Sequence of chain 1.B:
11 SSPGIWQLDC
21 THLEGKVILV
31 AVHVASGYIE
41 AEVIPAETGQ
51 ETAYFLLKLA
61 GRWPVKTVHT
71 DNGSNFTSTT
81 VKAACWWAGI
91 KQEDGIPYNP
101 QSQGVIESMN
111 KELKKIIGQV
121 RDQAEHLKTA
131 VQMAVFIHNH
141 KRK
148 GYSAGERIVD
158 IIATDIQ

Sequence of chain 1.A:
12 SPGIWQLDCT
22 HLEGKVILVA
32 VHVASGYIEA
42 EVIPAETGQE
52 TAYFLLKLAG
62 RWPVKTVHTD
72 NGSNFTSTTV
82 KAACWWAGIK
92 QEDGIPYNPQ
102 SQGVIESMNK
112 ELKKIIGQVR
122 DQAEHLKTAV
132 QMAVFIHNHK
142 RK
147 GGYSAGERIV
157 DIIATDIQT

A protein and the small-molecule ligand that binds it are described below.
Small molecule (SMILES): O=C1Cc2ccccc2/C1=C\c1ccc2c(c1C(=O)O)OCO2

Binding-site contacts:
Ligand atom C16 contacts residue GLU125 of chain 1.A at 3.5 Å.
Ligand atom O21 contacts residue ALA124 of chain 1.A at 3.6 Å.
Ligand atom C5 contacts residue MET133 of chain 1.A at 3.4 Å (hydrophobic).
Ligand atom C9 contacts residue THR129 of chain 1.A at 3.3 Å.
Ligand atom C3 contacts residue THR129 of chain 1.A at 3.5 Å.
Ligand atom O19 contacts residue THR129 of chain 1.A at 2.7 Å (h-bond).
Ligand atom O19 contacts residue HIS126 of chain 1.A at 2.8 Å (h-bond).
Ligand atom C2 contacts residue MET133 of chain 1.A at 3.6 Å (hydrophobic).
Ligand atom C5 contacts residue TRP87 of chain 1.B at 3.7 Å (hydrophobic).
Ligand atom C17 contacts residue GLN123 of chain 1.A at 3.6 Å.
Ligand atom C12 contacts residue GLN50 of chain 1.B at 3.9 Å.
Ligand atom C4 contacts residue THR80 of chain 1.B at 3.6 Å.
Ligand atom C1 contacts residue LEU57 of chain 1.B at 3.7 Å (hydrophobic).
Ligand atom O20 contacts residue GLN123 of chain 1.A at 3.5 Å (h-bond).
Ligand atom C18 contacts residue GLN50 of chain 1.B at 3.8 Å.
Ligand atom C12 contacts residue THR129 of chain 1.A at 3.1 Å.
Ligand atom C1 contacts residue ALA84 of chain 1.B at 3.9 Å (hydrophobic).
Ligand atom O19 contacts residue GLU125 of chain 1.A at 3.5 Å (salt-bridge).
Ligand atom C16 contacts residue HIS126 of chain 1.A at 3.7 Å.
Ligand atom C11 contacts residue THR129 of chain 1.A at 3.8 Å.
Ligand atom C2 contacts residue ALA84 of chain 1.B at 3.6 Å (hydrophobic).
Ligand atom O22 contacts residue TYR54 of chain 1.B at 3.4 Å.
Ligand atom O23 contacts residue GLN50 of chain 1.B at 3.8 Å.
Ligand atom C18 contacts residue LYS128 of chain 1.A at 3.9 Å.
Ligand atom C16 contacts residue THR129 of chain 1.A at 3.4 Å.
Ligand atom C2 contacts residue TRP87 of chain 1.B at 3.8 Å (hydrophobic).
Ligand atom C11 contacts residue GLN50 of chain 1.B at 3.5 Å.
Ligand atom C18 contacts residue THR129 of chain 1.A at 3.5 Å.
Ligand atom C1 contacts residue MET133 of chain 1.A at 4.0 Å (hydrophobic).
Ligand atom C10 contacts residue MET133 of chain 1.A at 3.7 Å (hydrophobic).
Ligand atom O21 contacts residue HIS126 of chain 1.A at 3.9 Å.
Ligand atom C6 contacts residue GLN50 of chain 1.B at 3.4 Å.
Ligand atom O23 contacts residue HIS126 of chain 1.A at 3.3 Å (h-bond).
Ligand atom C18 contacts residue TYR54 of chain 1.B at 4.0 Å (hydrophobic).
Ligand atom O21 contacts residue GLU125 of chain 1.A at 2.7 Å (salt-bridge).
Ligand atom C14 contacts residue GLN123 of chain 1.A at 3.4 Å.
Ligand atom O22 contacts residue GLN50 of chain 1.B at 3.4 Å.
Ligand atom O19 contacts residue ALA124 of chain 1.A at 3.8 Å.
Ligand atom O23 contacts residue THR129 of chain 1.A at 2.9 Å (h-bond).
Ligand atom C11 contacts residue TYR54 of chain 1.B at 4.0 Å (hydrophobic).